The small molecule below binds the protein below.
Small molecule (SMILES): NCC(=O)O

Sequence of chain 1.B:
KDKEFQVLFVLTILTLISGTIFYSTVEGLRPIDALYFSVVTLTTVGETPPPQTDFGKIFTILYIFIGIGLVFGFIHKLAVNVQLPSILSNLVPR

Binding-site contacts:
Ligand atom C contacts residue THR55 of chain 1.B at 4.1 Å.
Ligand atom OXT contacts residue THR55 of chain 1.B at 4.4 Å.
Ligand atom CA contacts residue THR55 of chain 1.B at 3.0 Å.
Ligand atom N contacts residue GLN54 of chain 1.B at 4.2 Å.
Ligand atom N contacts residue THR55 of chain 1.B at 3.8 Å.